Binding-site contacts:
Ligand atom C4 contacts residue LYS115 of chain 60.H at 4.5 Å.
Ligand atom O6 contacts residue LYS115 of chain 60.H at 3.7 Å.
Ligand atom C3 contacts residue ASN259 of chain 60.I at 3.8 Å.
Ligand atom C1 contacts residue ASN259 of chain 60.I at 1.4 Å.
Ligand atom O5 contacts residue THR116 of chain 60.H at 4.3 Å.
Ligand atom C6 contacts residue LYS115 of chain 60.H at 4.3 Å.
Ligand atom O7 contacts residue LYS181 of chain 60.H at 4.1 Å.
Ligand atom C8 contacts residue GLU198 of chain 60.B at 4.1 Å.
Ligand atom C4 contacts residue ASN259 of chain 60.I at 4.1 Å.
Ligand atom C8 contacts residue ASN259 of chain 60.I at 4.4 Å.
Ligand atom N2 contacts residue ASN259 of chain 60.I at 3.0 Å (h-bond).
Ligand atom O6 contacts residue THR116 of chain 60.H at 3.5 Å.
Ligand atom O5 contacts residue ASN259 of chain 60.I at 2.3 Å (h-bond).
Ligand atom C5 contacts residue ASN259 of chain 60.I at 3.6 Å.
Ligand atom C2 contacts residue ASN259 of chain 60.I at 2.4 Å.
Ligand atom O7 contacts residue ASN259 of chain 60.I at 2.8 Å (h-bond).
Ligand atom O6 contacts residue ASN259 of chain 60.I at 4.5 Å.
Ligand atom C7 contacts residue ASN259 of chain 60.I at 3.1 Å.

Sequence of chain 60.H:
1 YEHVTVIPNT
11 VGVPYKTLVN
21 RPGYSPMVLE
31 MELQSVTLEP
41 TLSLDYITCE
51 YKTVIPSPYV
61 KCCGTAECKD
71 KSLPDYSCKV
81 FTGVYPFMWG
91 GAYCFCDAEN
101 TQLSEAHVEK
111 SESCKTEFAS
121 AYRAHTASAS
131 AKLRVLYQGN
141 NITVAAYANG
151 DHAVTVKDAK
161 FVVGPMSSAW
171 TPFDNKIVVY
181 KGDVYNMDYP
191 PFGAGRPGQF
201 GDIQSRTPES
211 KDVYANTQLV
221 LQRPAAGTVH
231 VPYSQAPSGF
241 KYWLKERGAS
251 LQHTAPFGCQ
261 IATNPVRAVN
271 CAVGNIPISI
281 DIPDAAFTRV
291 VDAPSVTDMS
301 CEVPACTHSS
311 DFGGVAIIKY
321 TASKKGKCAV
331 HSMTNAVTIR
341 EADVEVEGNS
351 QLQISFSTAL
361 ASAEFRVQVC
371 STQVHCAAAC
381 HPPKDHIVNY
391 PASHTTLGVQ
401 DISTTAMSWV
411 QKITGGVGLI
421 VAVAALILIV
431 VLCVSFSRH

This protein binds this small molecule.
Small molecule (SMILES): CC(=O)N[C@@H]1[C@@H](O)[C@H](O)[C@@H](CO)O[C@H]1O

Sequence of chain 60.B:
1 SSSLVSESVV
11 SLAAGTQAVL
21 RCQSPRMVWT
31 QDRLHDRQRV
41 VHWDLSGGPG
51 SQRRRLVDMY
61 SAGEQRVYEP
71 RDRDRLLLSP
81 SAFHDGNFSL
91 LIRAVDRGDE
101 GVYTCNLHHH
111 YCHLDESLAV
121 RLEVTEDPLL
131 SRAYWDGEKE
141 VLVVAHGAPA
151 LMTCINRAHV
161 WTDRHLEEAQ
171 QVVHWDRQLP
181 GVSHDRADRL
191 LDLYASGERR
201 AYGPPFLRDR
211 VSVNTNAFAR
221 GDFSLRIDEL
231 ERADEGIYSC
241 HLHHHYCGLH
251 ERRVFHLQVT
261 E

Sequence of chain 60.I:
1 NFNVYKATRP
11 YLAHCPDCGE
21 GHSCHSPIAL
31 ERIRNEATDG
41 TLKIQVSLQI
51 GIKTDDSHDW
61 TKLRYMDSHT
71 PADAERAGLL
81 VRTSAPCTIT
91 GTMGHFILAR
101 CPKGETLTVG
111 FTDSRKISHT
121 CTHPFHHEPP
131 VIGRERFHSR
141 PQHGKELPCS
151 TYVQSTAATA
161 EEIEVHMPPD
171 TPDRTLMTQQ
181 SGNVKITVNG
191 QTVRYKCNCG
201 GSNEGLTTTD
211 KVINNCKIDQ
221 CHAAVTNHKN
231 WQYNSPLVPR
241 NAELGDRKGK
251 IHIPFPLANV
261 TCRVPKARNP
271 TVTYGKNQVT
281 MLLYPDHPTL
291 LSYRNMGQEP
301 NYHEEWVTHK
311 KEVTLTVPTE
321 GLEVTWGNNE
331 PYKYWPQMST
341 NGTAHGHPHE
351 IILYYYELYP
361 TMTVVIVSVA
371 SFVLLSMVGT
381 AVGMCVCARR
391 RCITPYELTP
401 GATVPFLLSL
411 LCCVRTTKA